A protein and the small-molecule ligand that binds it are described below.
Small molecule (SMILES): CC(=O)N[C@@H]1[C@@H](O)[C@H](O)[C@@H](CO)O[C@H]1O

Binding-site contacts:
Ligand atom C4 contacts residue ASN379 of chain 1.D at 4.2 Å.
Ligand atom O7 contacts residue GLN375 of chain 1.D at 3.4 Å.
Ligand atom O7 contacts residue LYS374 of chain 1.D at 4.2 Å.
Ligand atom C6 contacts residue ILE382 of chain 1.D at 4.2 Å (hydrophobic).
Ligand atom C5 contacts residue SER381 of chain 1.D at 4.2 Å.
Ligand atom C2 contacts residue ASN379 of chain 1.D at 2.5 Å.
Ligand atom C1 contacts residue ILE382 of chain 1.D at 4.0 Å (hydrophobic).
Ligand atom N2 contacts residue ASN379 of chain 1.D at 2.9 Å (h-bond).
Ligand atom C1 contacts residue GLN375 of chain 1.D at 4.1 Å.
Ligand atom O6 contacts residue SER381 of chain 1.D at 3.8 Å.
Ligand atom C1 contacts residue SER381 of chain 1.D at 3.7 Å.
Ligand atom O6 contacts residue ILE382 of chain 1.D at 3.8 Å.
Ligand atom C2 contacts residue GLN375 of chain 1.D at 4.3 Å.
Ligand atom C1 contacts residue ASN379 of chain 1.D at 1.4 Å.
Ligand atom O5 contacts residue ASN379 of chain 1.D at 2.4 Å (h-bond).
Ligand atom C5 contacts residue ILE382 of chain 1.D at 4.3 Å (hydrophobic).
Ligand atom C5 contacts residue ASN379 of chain 1.D at 3.7 Å.
Ligand atom C7 contacts residue GLN375 of chain 1.D at 4.3 Å.
Ligand atom O5 contacts residue SER381 of chain 1.D at 3.8 Å.
Ligand atom C6 contacts residue TYR371 of chain 1.D at 4.4 Å (hydrophobic).
Ligand atom O5 contacts residue ILE382 of chain 1.D at 3.2 Å.
Ligand atom C3 contacts residue ASN379 of chain 1.D at 3.8 Å.
Ligand atom O7 contacts residue ASN379 of chain 1.D at 4.0 Å.
Ligand atom O6 contacts residue GLU385 of chain 1.D at 3.9 Å.
Ligand atom C7 contacts residue ASN379 of chain 1.D at 3.6 Å.

Sequence of chain 1.D:
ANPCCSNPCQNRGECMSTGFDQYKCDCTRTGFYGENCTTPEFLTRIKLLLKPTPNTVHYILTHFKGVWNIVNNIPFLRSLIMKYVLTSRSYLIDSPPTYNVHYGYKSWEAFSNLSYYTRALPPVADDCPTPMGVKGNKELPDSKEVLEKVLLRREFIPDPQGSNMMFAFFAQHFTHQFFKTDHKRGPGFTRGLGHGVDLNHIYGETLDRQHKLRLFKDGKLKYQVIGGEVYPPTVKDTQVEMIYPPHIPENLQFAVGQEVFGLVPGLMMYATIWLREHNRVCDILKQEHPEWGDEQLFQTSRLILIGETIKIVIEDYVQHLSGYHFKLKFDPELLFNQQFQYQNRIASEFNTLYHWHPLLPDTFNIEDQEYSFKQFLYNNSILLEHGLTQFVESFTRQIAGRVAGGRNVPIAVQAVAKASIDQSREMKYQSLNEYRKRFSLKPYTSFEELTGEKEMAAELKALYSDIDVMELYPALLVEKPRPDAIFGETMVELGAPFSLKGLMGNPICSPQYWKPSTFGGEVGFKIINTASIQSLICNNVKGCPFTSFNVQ